This small molecule binds to this protein.
Small molecule (SMILES): OC[C@H]1O[C@H](O)[C@@H](O)[C@@H](O)[C@@H]1O

Sequence of chain 1.B:
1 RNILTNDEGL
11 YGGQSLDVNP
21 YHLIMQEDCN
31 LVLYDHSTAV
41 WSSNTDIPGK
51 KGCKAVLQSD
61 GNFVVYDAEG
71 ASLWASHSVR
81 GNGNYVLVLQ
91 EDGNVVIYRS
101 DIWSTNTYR

Binding-site contacts:
Ligand atom C6 contacts residue VAL64 of chain 1.B at 4.5 Å (hydrophobic).
Ligand atom C2 contacts residue ASP60 of chain 1.B at 3.7 Å.
Ligand atom O6 contacts residue SER72 of chain 1.B at 3.0 Å (h-bond).
Ligand atom C5 contacts residue SER72 of chain 1.B at 4.0 Å.
Ligand atom O4 contacts residue TYR66 of chain 1.B at 3.4 Å (h-bond).
Ligand atom C6 contacts residue ASN62 of chain 1.B at 4.2 Å.
Ligand atom C4 contacts residue SER72 of chain 1.B at 3.8 Å.
Ligand atom O2 contacts residue ASN62 of chain 1.B at 3.1 Å (h-bond).
Ligand atom O2 contacts residue GLN58 of chain 1.B at 3.8 Å.
Ligand atom C2 contacts residue ASN62 of chain 1.B at 3.9 Å.
Ligand atom C3 contacts residue TYR66 of chain 1.B at 3.9 Å (hydrophobic).
Ligand atom O5 contacts residue ASN62 of chain 1.B at 3.0 Å (h-bond).
Ligand atom C5 contacts residue ASN62 of chain 1.B at 4.0 Å.
Ligand atom O2 contacts residue TYR66 of chain 1.B at 4.4 Å.
Ligand atom C1 contacts residue ASN62 of chain 1.B at 3.4 Å.
Ligand atom O2 contacts residue VAL64 of chain 1.B at 3.8 Å.
Ligand atom C4 contacts residue ASN62 of chain 1.B at 4.3 Å.
Ligand atom O4 contacts residue SER72 of chain 1.B at 2.8 Å (h-bond).
Ligand atom C4 contacts residue VAL64 of chain 1.B at 4.2 Å (hydrophobic).
Ligand atom C4 contacts residue TYR66 of chain 1.B at 3.6 Å (hydrophobic).
Ligand atom O6 contacts residue ALA75 of chain 1.B at 4.4 Å.
Ligand atom O3 contacts residue TYR66 of chain 1.B at 3.0 Å (h-bond).
Ligand atom C1 contacts residue ASP60 of chain 1.B at 4.4 Å.
Ligand atom O3 contacts residue GLN58 of chain 1.B at 4.2 Å.
Ligand atom C6 contacts residue SER72 of chain 1.B at 3.2 Å.
Ligand atom C6 contacts residue ALA75 of chain 1.B at 3.8 Å (hydrophobic).
Ligand atom O5 contacts residue VAL64 of chain 1.B at 4.4 Å.
Ligand atom O2 contacts residue ASP60 of chain 1.B at 3.5 Å (salt-bridge).